A protein and the small-molecule ligand that binds it are described below.
Small molecule (SMILES): CC(=O)N[C@@H]1[C@@H](O)[C@H](O)[C@@H](CO)O[C@H]1O

Sequence of chain 2.B:
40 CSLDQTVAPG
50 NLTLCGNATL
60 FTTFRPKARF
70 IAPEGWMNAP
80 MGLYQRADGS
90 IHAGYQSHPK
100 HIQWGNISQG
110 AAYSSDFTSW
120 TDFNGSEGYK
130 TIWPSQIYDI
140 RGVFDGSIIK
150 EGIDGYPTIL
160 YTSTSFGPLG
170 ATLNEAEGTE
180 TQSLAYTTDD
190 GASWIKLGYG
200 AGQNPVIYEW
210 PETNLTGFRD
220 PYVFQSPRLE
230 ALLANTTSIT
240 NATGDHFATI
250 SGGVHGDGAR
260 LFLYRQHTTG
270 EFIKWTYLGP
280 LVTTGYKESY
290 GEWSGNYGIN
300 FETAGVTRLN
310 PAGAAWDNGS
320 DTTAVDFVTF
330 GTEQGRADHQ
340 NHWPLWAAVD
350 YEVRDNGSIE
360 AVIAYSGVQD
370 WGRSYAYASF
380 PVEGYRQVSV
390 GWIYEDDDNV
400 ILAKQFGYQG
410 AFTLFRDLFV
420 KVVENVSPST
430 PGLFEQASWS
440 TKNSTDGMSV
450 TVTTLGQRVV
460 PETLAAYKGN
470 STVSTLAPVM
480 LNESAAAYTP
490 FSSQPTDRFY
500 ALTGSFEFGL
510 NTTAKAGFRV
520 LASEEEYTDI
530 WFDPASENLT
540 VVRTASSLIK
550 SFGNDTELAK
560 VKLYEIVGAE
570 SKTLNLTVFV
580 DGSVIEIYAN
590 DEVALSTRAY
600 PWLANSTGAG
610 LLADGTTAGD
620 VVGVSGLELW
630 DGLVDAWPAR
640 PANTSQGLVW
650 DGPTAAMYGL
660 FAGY

Binding-site contacts:
Ligand atom C1 contacts residue THR52 of chain 2.B at 3.5 Å.
Ligand atom C2 contacts residue ASN50 of chain 2.B at 2.5 Å.
Ligand atom C4 contacts residue ASN50 of chain 2.B at 4.3 Å.
Ligand atom C6 contacts residue THR52 of chain 2.B at 4.4 Å.
Ligand atom O5 contacts residue LEU53 of chain 2.B at 4.0 Å.
Ligand atom O6 contacts residue THR52 of chain 2.B at 3.8 Å.
Ligand atom C1 contacts residue ASN50 of chain 2.B at 1.4 Å.
Ligand atom C3 contacts residue ASN50 of chain 2.B at 3.8 Å.
Ligand atom O5 contacts residue ASN50 of chain 2.B at 2.3 Å (h-bond).
Ligand atom C5 contacts residue ASN50 of chain 2.B at 3.6 Å.
Ligand atom C6 contacts residue LEU53 of chain 2.B at 4.0 Å (hydrophobic).
Ligand atom O5 contacts residue THR52 of chain 2.B at 3.6 Å (h-bond).
Ligand atom O6 contacts residue LEU53 of chain 2.B at 3.4 Å.
Ligand atom N2 contacts residue ASN50 of chain 2.B at 3.0 Å (h-bond).
Ligand atom C5 contacts residue THR52 of chain 2.B at 3.7 Å.
Ligand atom C7 contacts residue ASN50 of chain 2.B at 3.5 Å.
Ligand atom O7 contacts residue ASN50 of chain 2.B at 3.6 Å (h-bond).